Binding-site contacts:
Ligand atom O contacts residue SER96 of chain 1.E at 3.5 Å (h-bond).
Ligand atom CD contacts residue GLU63 of chain 1.A at 3.3 Å.
Ligand atom N contacts residue TYR171 of chain 1.A at 3.3 Å (h-bond).
Ligand atom O contacts residue TRP147 of chain 1.A at 3.0 Å (h-bond).
Ligand atom OE2 contacts residue GLY28 of chain 1.D at 3.4 Å.
Ligand atom OXT contacts residue TYR84 of chain 1.A at 3.4 Å (h-bond).
Ligand atom N contacts residue TYR99 of chain 1.A at 3.0 Å (h-bond).
Ligand atom N contacts residue ASP77 of chain 1.A at 3.0 Å (salt-bridge).
Ligand atom OE1 contacts residue LYS66 of chain 1.A at 3.3 Å (salt-bridge).
Ligand atom CB contacts residue THR143 of chain 1.A at 3.4 Å.
Ligand atom OXT contacts residue LYS146 of chain 1.A at 3.3 Å (salt-bridge).
Ligand atom O contacts residue TRP147 of chain 1.A at 3.2 Å.
Ligand atom OG1 contacts residue ASN30 of chain 1.E at 3.1 Å (h-bond).
Ligand atom O contacts residue TYR7 of chain 1.A at 3.4 Å.
Ligand atom OE2 contacts residue GLU63 of chain 1.A at 3.0 Å (salt-bridge).
Ligand atom CG2 contacts residue ASP77 of chain 1.A at 3.5 Å.
Ligand atom CD1 contacts residue GLN155 of chain 1.A at 3.5 Å.
Ligand atom OE1 contacts residue GLY28 of chain 1.D at 3.1 Å (h-bond).
Ligand atom N contacts residue GLU63 of chain 1.A at 2.9 Å (salt-bridge).
Ligand atom O contacts residue LYS146 of chain 1.A at 2.9 Å (salt-bridge).
Ligand atom CD1 contacts residue ASN30 of chain 1.E at 3.5 Å.
Ligand atom CA contacts residue GLN155 of chain 1.A at 3.4 Å.
Ligand atom O contacts residue TYR159 of chain 1.A at 2.4 Å (h-bond).
Ligand atom C contacts residue TYR7 of chain 1.A at 3.5 Å (hydrophobic).
Ligand atom CD2 contacts residue TYR99 of chain 1.A at 3.4 Å (hydrophobic).
Ligand atom C contacts residue THR143 of chain 1.A at 3.5 Å.
Ligand atom OXT contacts residue THR143 of chain 1.A at 2.6 Å (h-bond).
Ligand atom O contacts residue LYS66 of chain 1.A at 3.4 Å (salt-bridge).
Ligand atom CD1 contacts residue GLU63 of chain 1.A at 3.4 Å.
Ligand atom O contacts residue GLN30 of chain 1.D at 2.7 Å (h-bond).
Ligand atom CA contacts residue ASP77 of chain 1.A at 3.4 Å.
Ligand atom CA contacts residue TYR7 of chain 1.A at 3.5 Å (hydrophobic).
Ligand atom CG contacts residue GLU63 of chain 1.A at 3.5 Å.
Ligand atom N contacts residue TYR7 of chain 1.A at 3.3 Å (h-bond).
Ligand atom CG contacts residue GLU63 of chain 1.A at 3.4 Å.
Ligand atom N contacts residue GLN155 of chain 1.A at 3.1 Å (h-bond).
Ligand atom OE1 contacts residue GLN30 of chain 1.D at 3.3 Å (h-bond).
Ligand atom N contacts residue MET5 of chain 1.A at 3.5 Å.
Ligand atom N contacts residue GLN30 of chain 1.D at 3.2 Å (h-bond).
Ligand atom O contacts residue PHE97 of chain 1.E at 3.4 Å (h-bond).

Sequence of chain 1.D:
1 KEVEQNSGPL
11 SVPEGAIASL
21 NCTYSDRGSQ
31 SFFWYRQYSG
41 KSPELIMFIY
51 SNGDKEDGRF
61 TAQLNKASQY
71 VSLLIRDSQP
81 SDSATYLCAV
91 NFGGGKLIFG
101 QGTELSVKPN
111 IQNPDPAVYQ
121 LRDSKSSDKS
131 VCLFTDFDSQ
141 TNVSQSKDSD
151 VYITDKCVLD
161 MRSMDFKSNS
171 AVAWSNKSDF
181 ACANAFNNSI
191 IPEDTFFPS

A protein and the small-molecule ligand that binds it are described below.
Small molecule (SMILES): CC[C@H](C)[C@H](NC(=O)CNC(=O)[C@H](C)NC(=O)[C@H](CC(C)C)NC(=O)[C@@H](N)CCC(=O)O)C(=O)NCC(=O)N[C@H](C(=O)N[C@@H](CC(C)C)C(=O)N[C@H](C(=O)N[C@H](C(=O)O)C(C)C)[C@@H](C)O)[C@@H](C)CC

Sequence of chain 1.E:
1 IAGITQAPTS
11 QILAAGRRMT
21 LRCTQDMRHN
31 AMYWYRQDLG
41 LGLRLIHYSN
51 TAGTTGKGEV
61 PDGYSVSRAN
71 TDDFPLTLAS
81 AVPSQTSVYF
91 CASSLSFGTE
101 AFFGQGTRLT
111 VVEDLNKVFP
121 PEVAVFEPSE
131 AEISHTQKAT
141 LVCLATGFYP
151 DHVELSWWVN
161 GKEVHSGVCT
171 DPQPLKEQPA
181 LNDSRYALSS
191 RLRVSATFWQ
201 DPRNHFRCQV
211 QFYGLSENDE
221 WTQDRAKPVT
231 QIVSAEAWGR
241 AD

Sequence of chain 1.A:
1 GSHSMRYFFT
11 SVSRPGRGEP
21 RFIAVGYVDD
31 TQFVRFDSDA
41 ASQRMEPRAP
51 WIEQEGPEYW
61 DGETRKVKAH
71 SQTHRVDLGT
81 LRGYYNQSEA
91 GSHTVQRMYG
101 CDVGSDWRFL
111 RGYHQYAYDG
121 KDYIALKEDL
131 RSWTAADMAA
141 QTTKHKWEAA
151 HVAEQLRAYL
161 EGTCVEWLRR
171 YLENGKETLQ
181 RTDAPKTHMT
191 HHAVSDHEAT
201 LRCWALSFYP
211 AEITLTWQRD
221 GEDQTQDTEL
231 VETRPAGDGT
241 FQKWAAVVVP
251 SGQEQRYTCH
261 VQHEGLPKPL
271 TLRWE